Sequence of chain 1.D:
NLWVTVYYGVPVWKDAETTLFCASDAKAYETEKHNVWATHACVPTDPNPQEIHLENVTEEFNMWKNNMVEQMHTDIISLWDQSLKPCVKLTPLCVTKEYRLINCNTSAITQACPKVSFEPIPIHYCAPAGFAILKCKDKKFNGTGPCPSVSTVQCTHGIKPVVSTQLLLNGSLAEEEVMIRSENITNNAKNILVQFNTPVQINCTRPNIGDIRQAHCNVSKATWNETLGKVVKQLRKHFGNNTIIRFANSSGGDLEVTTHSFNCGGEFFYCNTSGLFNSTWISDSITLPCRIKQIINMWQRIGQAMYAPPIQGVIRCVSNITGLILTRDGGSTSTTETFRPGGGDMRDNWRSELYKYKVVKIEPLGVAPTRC

Binding-site contacts:
Ligand atom C4 contacts residue ASN361 of chain 1.D at 4.2 Å.
Ligand atom C8 contacts residue ASN361 of chain 1.D at 4.3 Å.
Ligand atom C1 contacts residue ASN361 of chain 1.D at 1.4 Å.
Ligand atom C5 contacts residue ASN361 of chain 1.D at 3.7 Å.
Ligand atom C3 contacts residue ASN361 of chain 1.D at 3.7 Å.
Ligand atom C7 contacts residue ASN361 of chain 1.D at 3.1 Å.
Ligand atom O6 contacts residue GLY358 of chain 1.D at 3.4 Å.
Ligand atom N2 contacts residue ASN361 of chain 1.D at 2.8 Å (h-bond).
Ligand atom O5 contacts residue ASN361 of chain 1.D at 2.4 Å (h-bond).
Ligand atom O6 contacts residue SER357 of chain 1.D at 4.4 Å.
Ligand atom C2 contacts residue ASN361 of chain 1.D at 2.4 Å.
Ligand atom O7 contacts residue ASN361 of chain 1.D at 3.2 Å (h-bond).

A small-molecule ligand and the protein it binds are described below.
Small molecule (SMILES): CC(=O)N[C@@H]1[C@@H](O)[C@H](O)[C@@H](CO)O[C@H]1O